This small molecule binds to this protein.
Small molecule (SMILES): OC[C@H]1O[C@H](O[C@H]2O[C@H](CO)[C@@H](O)[C@H](O)[C@H]2O)[C@H](O)[C@@H](O)[C@@H]1O

Sequence of chain 1.A:
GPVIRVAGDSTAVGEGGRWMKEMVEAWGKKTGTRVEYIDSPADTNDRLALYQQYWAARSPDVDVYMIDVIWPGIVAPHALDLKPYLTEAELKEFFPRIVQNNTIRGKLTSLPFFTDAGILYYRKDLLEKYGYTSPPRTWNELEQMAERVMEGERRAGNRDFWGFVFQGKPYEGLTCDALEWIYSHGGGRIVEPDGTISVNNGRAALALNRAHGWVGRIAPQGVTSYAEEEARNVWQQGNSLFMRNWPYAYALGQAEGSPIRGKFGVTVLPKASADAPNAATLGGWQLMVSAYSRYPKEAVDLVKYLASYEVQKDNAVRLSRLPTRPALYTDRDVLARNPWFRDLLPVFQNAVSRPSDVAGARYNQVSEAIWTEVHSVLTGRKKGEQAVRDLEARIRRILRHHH

Binding-site contacts:
Ligand atom O4 contacts residue PHE116 of chain 1.A at 3.5 Å.
Ligand atom C6 contacts residue GLU230 of chain 1.A at 3.5 Å.
Ligand atom O6 contacts residue ASP118 of chain 1.A at 2.6 Å (salt-bridge).
Ligand atom C5 contacts residue ASP118 of chain 1.A at 3.8 Å.
Ligand atom O4 contacts residue THR46 of chain 1.A at 3.6 Å.
Ligand atom O4 contacts residue GLU174 of chain 1.A at 3.7 Å.
Ligand atom C6 contacts residue THR46 of chain 1.A at 3.7 Å.
Ligand atom O2 contacts residue TRP287 of chain 1.A at 3.0 Å (h-bond).
Ligand atom O2 contacts residue ASP118 of chain 1.A at 2.7 Å (salt-bridge).
Ligand atom O6 contacts residue GLY175 of chain 1.A at 3.5 Å.
Ligand atom O3 contacts residue ARG49 of chain 1.A at 2.7 Å (salt-bridge).
Ligand atom O6 contacts residue GLU230 of chain 1.A at 2.7 Å (salt-bridge).
Ligand atom O6 contacts residue TRP248 of chain 1.A at 3.5 Å.
Ligand atom C3 contacts residue TRP287 of chain 1.A at 3.6 Å (hydrophobic).
Ligand atom C4 contacts residue ASP70 of chain 1.A at 3.6 Å.
Ligand atom O3 contacts residue GLY286 of chain 1.A at 3.2 Å (h-bond).
Ligand atom O3 contacts residue GLY285 of chain 1.A at 3.2 Å.
Ligand atom O4 contacts residue ASP70 of chain 1.A at 2.6 Å (salt-bridge).
Ligand atom O1 contacts residue TRP287 of chain 1.A at 3.2 Å (h-bond).
Ligand atom C3 contacts residue ARG49 of chain 1.A at 3.7 Å.
Ligand atom C6 contacts residue GLY175 of chain 1.A at 3.7 Å.
Ligand atom C2 contacts residue ASP118 of chain 1.A at 3.5 Å.
Ligand atom O4 contacts residue ARG356 of chain 1.A at 2.8 Å (salt-bridge).
Ligand atom C6 contacts residue TYR250 of chain 1.A at 3.5 Å (hydrophobic).
Ligand atom C6 contacts residue ASP118 of chain 1.A at 3.7 Å.
Ligand atom O5 contacts residue GLU230 of chain 1.A at 3.2 Å (salt-bridge).
Ligand atom C2 contacts residue ARG49 of chain 1.A at 3.7 Å.
Ligand atom O5 contacts residue TRP248 of chain 1.A at 3.1 Å (h-bond).
Ligand atom O6 contacts residue TYR250 of chain 1.A at 3.6 Å.
Ligand atom O4 contacts residue ASP11 of chain 1.A at 3.7 Å.
Ligand atom O2 contacts residue GLY286 of chain 1.A at 3.0 Å (h-bond).
Ligand atom O3 contacts residue ARG356 of chain 1.A at 3.0 Å (salt-bridge).
Ligand atom O2 contacts residue ARG49 of chain 1.A at 3.2 Å (salt-bridge).
Ligand atom O4 contacts residue ARG323 of chain 1.A at 3.1 Å (salt-bridge).
Ligand atom C3 contacts residue ASP70 of chain 1.A at 3.3 Å.
Ligand atom O3 contacts residue ASP70 of chain 1.A at 2.6 Å (salt-bridge).
Ligand atom O3 contacts residue ASP11 of chain 1.A at 2.8 Å (salt-bridge).
Ligand atom C1 contacts residue TRP248 of chain 1.A at 3.5 Å (hydrophobic).
Ligand atom C4 contacts residue ARG356 of chain 1.A at 3.6 Å.
Ligand atom O6 contacts residue TYR173 of chain 1.A at 3.5 Å.